Binding-site contacts:
Ligand atom S contacts residue THR231 of chain 1.B at 3.7 Å.
Ligand atom C18 contacts residue THR231 of chain 1.B at 4.0 Å.
Ligand atom O1 contacts residue VAL144 of chain 1.B at 4.0 Å.
Ligand atom C17 contacts residue HIS117 of chain 1.B at 3.8 Å.
Ligand atom N3 contacts residue HIS117 of chain 1.B at 3.1 Å (h-bond).
Ligand atom C7 contacts residue ILE114 of chain 1.B at 3.7 Å (hydrophobic).
Ligand atom C19 contacts residue THR232 of chain 1.B at 3.1 Å.
Ligand atom C15 contacts residue LEU230 of chain 1.B at 3.8 Å (hydrophobic).
Ligand atom O2 contacts residue ZN1 of chain 1.K at 3.9 Å.
Ligand atom O1 contacts residue VAL166 of chain 1.B at 3.9 Å.
Ligand atom O2 contacts residue LEU230 of chain 1.B at 3.4 Å.
Ligand atom O2 contacts residue TRP241 of chain 1.B at 3.7 Å.
Ligand atom C16 contacts residue VAL144 of chain 1.B at 3.7 Å (hydrophobic).
Ligand atom C7 contacts residue PRO154 of chain 1.B at 4.0 Å (hydrophobic).
Ligand atom C18 contacts residue LEU230 of chain 1.B at 3.8 Å (hydrophobic).
Ligand atom C19 contacts residue LEU230 of chain 1.B at 3.9 Å (hydrophobic).
Ligand atom O1 contacts residue HIS142 of chain 1.B at 3.2 Å (h-bond).
Ligand atom N3 contacts residue THR231 of chain 1.B at 2.8 Å (h-bond).
Ligand atom S contacts residue ZN1 of chain 1.K at 2.9 Å.
Ligand atom N3 contacts residue HIS119 of chain 1.B at 3.6 Å (h-bond).
Ligand atom N3 contacts residue ZN1 of chain 1.K at 1.9 Å.
Ligand atom C18 contacts residue THR232 of chain 1.B at 3.1 Å.
Ligand atom C1 contacts residue SER155 of chain 1.B at 3.5 Å.
Ligand atom C6 contacts residue PRO154 of chain 1.B at 4.0 Å (hydrophobic).
Ligand atom C14 contacts residue LEU230 of chain 1.B at 3.9 Å (hydrophobic).
Ligand atom S1 contacts residue GLN115 of chain 1.B at 3.0 Å (h-bond).
Ligand atom N3 contacts residue GLU129 of chain 1.B at 4.0 Å.
Ligand atom C17 contacts residue LEU230 of chain 1.B at 3.7 Å (hydrophobic).
Ligand atom C2 contacts residue SER155 of chain 1.B at 3.9 Å.
Ligand atom O1 contacts residue ZN1 of chain 1.K at 2.8 Å.
Ligand atom C8 contacts residue PRO154 of chain 1.B at 4.0 Å (hydrophobic).
Ligand atom C16 contacts residue HIS117 of chain 1.B at 3.7 Å.
Ligand atom N3 contacts residue HIS142 of chain 1.B at 3.5 Å (h-bond).
Ligand atom O2 contacts residue THR231 of chain 1.B at 2.8 Å (h-bond).
Ligand atom O1 contacts residue HIS117 of chain 1.B at 3.2 Å (h-bond).
Ligand atom S contacts residue HIS142 of chain 1.B at 3.8 Å.
Ligand atom O1 contacts residue TRP241 of chain 1.B at 4.1 Å.
Ligand atom C15 contacts residue GLN115 of chain 1.B at 3.6 Å.
Ligand atom S contacts residue HIS117 of chain 1.B at 3.6 Å.
Ligand atom C16 contacts residue LEU230 of chain 1.B at 3.6 Å (hydrophobic).

This protein binds this small molecule.
Small molecule (SMILES): NS(=O)(=O)c1ccc(CCNC(=S)N2CC(=O)N3CCc4ccccc4[C@@H]3C2)cc1

Sequence of chain 1.B:
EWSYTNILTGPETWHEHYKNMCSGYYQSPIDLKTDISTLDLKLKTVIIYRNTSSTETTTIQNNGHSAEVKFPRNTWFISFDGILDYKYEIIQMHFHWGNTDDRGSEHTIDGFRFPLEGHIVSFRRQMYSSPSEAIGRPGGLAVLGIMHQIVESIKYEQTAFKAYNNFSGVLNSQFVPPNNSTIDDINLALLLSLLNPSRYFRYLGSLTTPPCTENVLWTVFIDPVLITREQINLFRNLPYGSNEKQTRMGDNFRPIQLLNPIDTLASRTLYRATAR